Sequence of chain 2.A:
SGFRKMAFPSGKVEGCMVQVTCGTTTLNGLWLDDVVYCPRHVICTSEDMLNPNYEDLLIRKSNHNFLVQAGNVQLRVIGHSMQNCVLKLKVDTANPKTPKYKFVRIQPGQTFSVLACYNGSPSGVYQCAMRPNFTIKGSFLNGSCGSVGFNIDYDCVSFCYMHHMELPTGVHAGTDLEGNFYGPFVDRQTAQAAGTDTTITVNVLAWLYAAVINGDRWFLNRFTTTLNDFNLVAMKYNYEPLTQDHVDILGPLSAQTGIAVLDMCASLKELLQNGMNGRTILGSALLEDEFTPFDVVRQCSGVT

Binding-site contacts:
Ligand atom C5 contacts residue MET165 of chain 2.A at 3.6 Å (hydrophobic).
Ligand atom C4 contacts residue MET49 of chain 2.A at 3.6 Å (hydrophobic).
Ligand atom C7 contacts residue GLN189 of chain 2.A at 3.9 Å.
Ligand atom C6 contacts residue MET165 of chain 2.A at 3.7 Å (hydrophobic).
Ligand atom C8 contacts residue MET165 of chain 2.A at 4.4 Å (hydrophobic).
Ligand atom C7 contacts residue MET165 of chain 2.A at 3.4 Å (hydrophobic).
Ligand atom S1 contacts residue GLU166 of chain 2.A at 3.7 Å.
Ligand atom C4 contacts residue HIS41 of chain 2.A at 3.7 Å.
Ligand atom C8 contacts residue GLN189 of chain 2.A at 3.9 Å.
Ligand atom C9 contacts residue GLN189 of chain 2.A at 3.8 Å.
Ligand atom C8 contacts residue ARG188 of chain 2.A at 3.9 Å.
Ligand atom N2 contacts residue GLU166 of chain 2.A at 2.9 Å (salt-bridge).
Ligand atom N1 contacts residue MET49 of chain 2.A at 4.3 Å.
Ligand atom C5 contacts residue ASP187 of chain 2.A at 4.2 Å.
Ligand atom C11 contacts residue GLN189 of chain 2.A at 4.0 Å.
Ligand atom C1 contacts residue MET49 of chain 2.A at 4.2 Å (hydrophobic).
Ligand atom C7 contacts residue GLU166 of chain 2.A at 4.3 Å.
Ligand atom C6 contacts residue ARG188 of chain 2.A at 3.9 Å.
Ligand atom O3 contacts residue THR190 of chain 2.A at 4.2 Å.
Ligand atom C5 contacts residue MET49 of chain 2.A at 3.6 Å (hydrophobic).
Ligand atom C10 contacts residue GLU166 of chain 2.A at 4.4 Å.
Ligand atom C5 contacts residue ARG188 of chain 2.A at 4.0 Å.
Ligand atom C7 contacts residue ARG188 of chain 2.A at 3.3 Å.
Ligand atom C3 contacts residue MET49 of chain 2.A at 3.4 Å (hydrophobic).
Ligand atom C3 contacts residue HIS41 of chain 2.A at 4.3 Å.
Ligand atom O3 contacts residue GLU166 of chain 2.A at 4.0 Å.
Ligand atom C1 contacts residue GLN189 of chain 2.A at 3.9 Å.
Ligand atom C8 contacts residue GLU166 of chain 2.A at 3.6 Å.
Ligand atom C6 contacts residue GLN189 of chain 2.A at 4.0 Å.
Ligand atom C4 contacts residue MET165 of chain 2.A at 3.9 Å (hydrophobic).
Ligand atom O3 contacts residue PRO168 of chain 2.A at 3.4 Å.
Ligand atom C4 contacts residue HIS164 of chain 2.A at 3.8 Å.
Ligand atom S1 contacts residue GLN189 of chain 2.A at 4.0 Å.
Ligand atom O2 contacts residue GLN189 of chain 2.A at 3.2 Å.
Ligand atom C contacts residue ASN142 of chain 2.A at 3.5 Å.
Ligand atom N2 contacts residue LEU167 of chain 2.A at 4.2 Å.
Ligand atom O contacts residue GLN189 of chain 2.A at 3.6 Å (h-bond).
Ligand atom C9 contacts residue GLU166 of chain 2.A at 3.6 Å.
Ligand atom N2 contacts residue PRO168 of chain 2.A at 4.2 Å.
Ligand atom C10 contacts residue GLN189 of chain 2.A at 3.7 Å.

The protein below binds the small molecule below.
Small molecule (SMILES): CS(=O)(=O)NCCN1CCCc2ccc(S(N)(=O)=O)cc21